Sequence of chain 1.D:
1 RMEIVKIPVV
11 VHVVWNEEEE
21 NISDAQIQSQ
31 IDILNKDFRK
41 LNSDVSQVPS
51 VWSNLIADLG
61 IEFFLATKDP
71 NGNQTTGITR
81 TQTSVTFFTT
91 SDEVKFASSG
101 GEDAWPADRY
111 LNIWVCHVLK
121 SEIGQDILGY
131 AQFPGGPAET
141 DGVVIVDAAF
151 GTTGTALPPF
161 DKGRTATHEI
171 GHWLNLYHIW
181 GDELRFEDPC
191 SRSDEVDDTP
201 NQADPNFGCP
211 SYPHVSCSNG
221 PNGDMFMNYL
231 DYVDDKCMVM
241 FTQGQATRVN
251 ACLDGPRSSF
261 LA

Binding-site contacts:
Ligand atom CB contacts residue ARG1 of chain 1.IA at 3.6 Å.
Ligand atom C contacts residue PHE207 of chain 1.D at 4.3 Å (hydrophobic).
Ligand atom CA contacts residue ARG1 of chain 1.IA at 2.4 Å.
Ligand atom OXT contacts residue ARG1 of chain 1.IA at 4.3 Å.
Ligand atom CG2 contacts residue ASP126 of chain 1.D at 4.3 Å.
Ligand atom O contacts residue ARG1 of chain 1.IA at 3.6 Å.
Ligand atom CB contacts residue ILE127 of chain 1.D at 4.5 Å (hydrophobic).
Ligand atom CG2 contacts residue GLN125 of chain 1.D at 3.5 Å.
Ligand atom N contacts residue ARG1 of chain 1.IA at 1.3 Å.
Ligand atom CB contacts residue TYR232 of chain 1.D at 4.0 Å (hydrophobic).
Ligand atom CG2 contacts residue ILE127 of chain 1.D at 4.4 Å (hydrophobic).
Ligand atom O contacts residue TYR232 of chain 1.D at 4.3 Å.
Ligand atom O contacts residue PHE207 of chain 1.D at 3.8 Å.
Ligand atom CB contacts residue GLN125 of chain 1.D at 4.3 Å.
Ligand atom CG1 contacts residue ARG1 of chain 1.IA at 3.8 Å.
Ligand atom CG1 contacts residue ILE127 of chain 1.D at 3.9 Å (hydrophobic).
Ligand atom CG1 contacts residue GLN125 of chain 1.D at 3.8 Å.
Ligand atom C contacts residue ARG1 of chain 1.IA at 3.3 Å.
Ligand atom N contacts residue TYR232 of chain 1.D at 3.8 Å.
Ligand atom CG1 contacts residue TYR232 of chain 1.D at 3.8 Å (hydrophobic).
Ligand atom CA contacts residue ILE127 of chain 1.D at 4.3 Å (hydrophobic).

This protein binds this small molecule.
Small molecule (SMILES): CC(C)[C@H](N)C(=O)O